Binding-site contacts:
Ligand atom C8 contacts residue THR255 of chain 1.A at 3.4 Å.
Ligand atom C8 contacts residue VAL242 of chain 1.A at 3.7 Å (hydrophobic).
Ligand atom C7 contacts residue ILE201 of chain 1.A at 4.1 Å (hydrophobic).
Ligand atom C4 contacts residue MET205 of chain 1.A at 3.6 Å (hydrophobic).
Ligand atom C6 contacts residue THR255 of chain 1.A at 3.7 Å.
Ligand atom C9 contacts residue VAL242 of chain 1.A at 3.4 Å (hydrophobic).
Ligand atom O1 contacts residue PRO120 of chain 1.A at 3.0 Å.
Ligand atom C1 contacts residue PRO120 of chain 1.A at 3.8 Å (hydrophobic).
Ligand atom C8 contacts residue TYR197 of chain 1.A at 4.1 Å (hydrophobic).
Ligand atom C8 contacts residue TYR119 of chain 1.A at 2.7 Å (hydrophobic).
Ligand atom C2 contacts residue THR255 of chain 1.A at 3.6 Å.
Ligand atom C11 contacts residue ILE202 of chain 1.A at 3.9 Å (hydrophobic).
Ligand atom C10 contacts residue ILE202 of chain 1.A at 3.9 Å (hydrophobic).
Ligand atom C7 contacts residue THR255 of chain 1.A at 4.0 Å.
Ligand atom C12 contacts residue THR255 of chain 1.A at 3.8 Å.
Ligand atom C10 contacts residue ILE258 of chain 1.A at 4.0 Å (hydrophobic).
Ligand atom C12 contacts residue ILE258 of chain 1.A at 3.4 Å (hydrophobic).
Ligand atom C7 contacts residue TYR197 of chain 1.A at 3.5 Å (hydrophobic).
Ligand atom C5 contacts residue ILE258 of chain 1.A at 3.7 Å (hydrophobic).
Ligand atom C3 contacts residue THR255 of chain 1.A at 3.9 Å.
Ligand atom C4 contacts residue THR255 of chain 1.A at 4.1 Å.
Ligand atom C9 contacts residue ILE201 of chain 1.A at 3.3 Å (hydrophobic).
Ligand atom C7 contacts residue VAL242 of chain 1.A at 4.0 Å (hydrophobic).
Ligand atom C11 contacts residue ILE258 of chain 1.A at 3.4 Å (hydrophobic).
Ligand atom O1 contacts residue ILE202 of chain 1.A at 3.5 Å.
Ligand atom C1 contacts residue THR255 of chain 1.A at 3.5 Å.
Ligand atom O1 contacts residue TYR197 of chain 1.A at 4.1 Å.
Ligand atom C6 contacts residue ILE202 of chain 1.A at 4.0 Å (hydrophobic).
Ligand atom C2 contacts residue ILE201 of chain 1.A at 3.7 Å (hydrophobic).
Ligand atom C12 contacts residue TYR254 of chain 1.A at 3.1 Å (hydrophobic).
Ligand atom C12 contacts residue PRO120 of chain 1.A at 4.0 Å (hydrophobic).
Ligand atom C11 contacts residue PLC1 of chain 1.F at 3.5 Å.
Ligand atom O1 contacts residue THR255 of chain 1.A at 4.1 Å.
Ligand atom C9 contacts residue TYR197 of chain 1.A at 3.1 Å (hydrophobic).
Ligand atom C1 contacts residue ILE202 of chain 1.A at 4.0 Å (hydrophobic).
Ligand atom C4 contacts residue ILE201 of chain 1.A at 4.0 Å (hydrophobic).
Ligand atom C3 contacts residue VAL242 of chain 1.A at 3.5 Å (hydrophobic).
Ligand atom C7 contacts residue PRO120 of chain 1.A at 4.1 Å (hydrophobic).
Ligand atom C7 contacts residue TYR119 of chain 1.A at 4.1 Å (hydrophobic).
Ligand atom C3 contacts residue ILE201 of chain 1.A at 3.4 Å (hydrophobic).

Sequence of chain 1.A:
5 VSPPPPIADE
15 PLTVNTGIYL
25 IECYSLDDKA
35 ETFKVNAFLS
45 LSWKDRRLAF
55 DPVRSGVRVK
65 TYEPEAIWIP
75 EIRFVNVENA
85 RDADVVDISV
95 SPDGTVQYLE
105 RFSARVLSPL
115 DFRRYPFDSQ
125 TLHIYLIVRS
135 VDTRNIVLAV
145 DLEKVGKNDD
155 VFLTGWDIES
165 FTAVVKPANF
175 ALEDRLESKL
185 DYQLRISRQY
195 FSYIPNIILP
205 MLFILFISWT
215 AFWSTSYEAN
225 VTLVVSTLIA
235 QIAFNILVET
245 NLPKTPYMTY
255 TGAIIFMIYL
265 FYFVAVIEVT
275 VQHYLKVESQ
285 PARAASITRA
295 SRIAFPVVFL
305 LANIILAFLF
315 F

The protein below binds the small molecule below.
Small molecule (SMILES): CC(C)c1cccc(C(C)C)c1O